Binding-site contacts:
Ligand atom C6 contacts residue CYS1082 of chain 1.C at 4.3 Å (hydrophobic).
Ligand atom C2 contacts residue ASN1134 of chain 1.C at 2.5 Å.
Ligand atom N2 contacts residue ASN1134 of chain 1.C at 2.9 Å (h-bond).
Ligand atom O7 contacts residue ASN1134 of chain 1.C at 2.9 Å (h-bond).
Ligand atom C1 contacts residue ASN1134 of chain 1.C at 1.4 Å.
Ligand atom C5 contacts residue ASN1134 of chain 1.C at 3.7 Å.
Ligand atom C7 contacts residue ASN1134 of chain 1.C at 3.1 Å.
Ligand atom C3 contacts residue ASN1134 of chain 1.C at 3.8 Å.
Ligand atom C4 contacts residue ASN1134 of chain 1.C at 4.2 Å.
Ligand atom C8 contacts residue ASN1134 of chain 1.C at 4.2 Å.
Ligand atom O5 contacts residue ASN1134 of chain 1.C at 2.4 Å (h-bond).

Sequence of chain 1.C:
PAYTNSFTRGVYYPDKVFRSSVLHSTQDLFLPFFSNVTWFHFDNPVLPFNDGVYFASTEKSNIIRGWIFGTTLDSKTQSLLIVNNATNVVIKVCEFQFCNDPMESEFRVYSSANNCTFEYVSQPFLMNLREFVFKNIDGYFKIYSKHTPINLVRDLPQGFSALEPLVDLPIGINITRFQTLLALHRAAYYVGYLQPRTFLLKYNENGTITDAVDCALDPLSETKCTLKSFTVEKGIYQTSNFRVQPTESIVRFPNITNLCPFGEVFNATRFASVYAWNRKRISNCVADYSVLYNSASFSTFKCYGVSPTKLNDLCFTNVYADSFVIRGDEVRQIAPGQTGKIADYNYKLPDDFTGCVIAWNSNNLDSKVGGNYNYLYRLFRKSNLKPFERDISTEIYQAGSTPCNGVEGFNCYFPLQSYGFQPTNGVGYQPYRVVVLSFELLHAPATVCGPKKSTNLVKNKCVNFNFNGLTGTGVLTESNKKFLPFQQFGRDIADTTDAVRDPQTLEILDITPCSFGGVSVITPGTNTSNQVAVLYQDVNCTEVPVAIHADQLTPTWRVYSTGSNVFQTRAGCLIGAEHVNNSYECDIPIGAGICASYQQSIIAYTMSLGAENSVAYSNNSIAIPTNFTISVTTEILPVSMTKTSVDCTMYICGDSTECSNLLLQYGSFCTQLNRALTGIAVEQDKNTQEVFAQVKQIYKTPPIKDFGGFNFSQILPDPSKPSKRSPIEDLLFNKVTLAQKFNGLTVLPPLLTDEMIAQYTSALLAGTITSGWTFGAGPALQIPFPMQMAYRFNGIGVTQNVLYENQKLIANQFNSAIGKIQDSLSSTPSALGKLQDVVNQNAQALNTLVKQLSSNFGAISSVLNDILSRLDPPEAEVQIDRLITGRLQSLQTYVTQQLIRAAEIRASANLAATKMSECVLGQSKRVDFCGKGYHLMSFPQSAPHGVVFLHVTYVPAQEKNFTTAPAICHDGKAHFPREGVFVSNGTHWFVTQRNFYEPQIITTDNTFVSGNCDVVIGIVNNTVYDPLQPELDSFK

The protein below binds the small molecule below.
Small molecule (SMILES): CC(=O)N[C@@H]1[C@@H](O)[C@H](O)[C@@H](CO)O[C@H]1O